Binding-site contacts:
Ligand atom O5 contacts residue VAL38 of chain 1.F at 3.7 Å.
Ligand atom C7 contacts residue TYR63 of chain 1.E at 4.1 Å (hydrophobic).
Ligand atom O6 contacts residue VAL38 of chain 1.F at 3.8 Å.
Ligand atom C1 contacts residue ASN80 of chain 1.E at 1.5 Å.
Ligand atom C6 contacts residue SER179 of chain 1.E at 4.2 Å.
Ligand atom O5 contacts residue ASN80 of chain 1.E at 2.2 Å (h-bond).
Ligand atom C1 contacts residue SER62 of chain 1.E at 4.2 Å.
Ligand atom C2 contacts residue SER62 of chain 1.E at 3.6 Å.
Ligand atom O7 contacts residue VAL79 of chain 1.E at 4.2 Å.
Ligand atom O6 contacts residue PRO178 of chain 1.E at 4.0 Å.
Ligand atom N2 contacts residue GLN78 of chain 1.E at 2.7 Å (h-bond).
Ligand atom C5 contacts residue GLN78 of chain 1.E at 4.0 Å.
Ligand atom C8 contacts residue ILE64 of chain 1.E at 3.7 Å (hydrophobic).
Ligand atom N2 contacts residue ASN80 of chain 1.E at 3.3 Å (h-bond).
Ligand atom C7 contacts residue ASN80 of chain 1.E at 3.7 Å.
Ligand atom C8 contacts residue TYR63 of chain 1.E at 4.1 Å (hydrophobic).
Ligand atom O5 contacts residue ASN37 of chain 1.F at 4.2 Å.
Ligand atom O7 contacts residue ASN80 of chain 1.E at 3.6 Å.
Ligand atom O3 contacts residue SER62 of chain 1.E at 3.1 Å (h-bond).
Ligand atom O7 contacts residue GLN78 of chain 1.E at 3.1 Å (h-bond).
Ligand atom O3 contacts residue ASN80 of chain 1.E at 3.8 Å.
Ligand atom C8 contacts residue PRO61 of chain 1.E at 4.1 Å (hydrophobic).
Ligand atom C4 contacts residue GLN78 of chain 1.E at 4.2 Å.
Ligand atom O7 contacts residue ILE64 of chain 1.E at 3.6 Å.
Ligand atom C5 contacts residue ASN80 of chain 1.E at 3.5 Å.
Ligand atom C3 contacts residue ASN80 of chain 1.E at 3.5 Å.
Ligand atom C8 contacts residue ASN65 of chain 1.E at 3.6 Å.
Ligand atom C7 contacts residue ILE64 of chain 1.E at 4.2 Å (hydrophobic).
Ligand atom O7 contacts residue TYR63 of chain 1.E at 3.4 Å (h-bond).
Ligand atom C8 contacts residue VAL60 of chain 1.E at 4.2 Å (hydrophobic).
Ligand atom C1 contacts residue GLN78 of chain 1.E at 3.2 Å.
Ligand atom O7 contacts residue ASN65 of chain 1.E at 3.8 Å.
Ligand atom O4 contacts residue GLN78 of chain 1.E at 3.8 Å.
Ligand atom O5 contacts residue GLN78 of chain 1.E at 4.2 Å.
Ligand atom C2 contacts residue GLN78 of chain 1.E at 3.5 Å.
Ligand atom C4 contacts residue ASN80 of chain 1.E at 4.2 Å.
Ligand atom C2 contacts residue ASN80 of chain 1.E at 2.4 Å.
Ligand atom C3 contacts residue SER62 of chain 1.E at 4.0 Å.
Ligand atom C8 contacts residue ASN180 of chain 1.E at 3.9 Å.
Ligand atom C7 contacts residue GLN78 of chain 1.E at 3.3 Å.

Sequence of chain 1.F:
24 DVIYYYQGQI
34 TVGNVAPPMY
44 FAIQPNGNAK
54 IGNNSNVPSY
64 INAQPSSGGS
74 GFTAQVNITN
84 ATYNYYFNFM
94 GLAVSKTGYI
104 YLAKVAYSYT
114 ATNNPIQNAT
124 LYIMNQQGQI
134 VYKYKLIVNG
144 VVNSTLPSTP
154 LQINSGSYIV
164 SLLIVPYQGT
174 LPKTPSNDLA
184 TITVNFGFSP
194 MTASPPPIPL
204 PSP

Sequence of chain 1.E:
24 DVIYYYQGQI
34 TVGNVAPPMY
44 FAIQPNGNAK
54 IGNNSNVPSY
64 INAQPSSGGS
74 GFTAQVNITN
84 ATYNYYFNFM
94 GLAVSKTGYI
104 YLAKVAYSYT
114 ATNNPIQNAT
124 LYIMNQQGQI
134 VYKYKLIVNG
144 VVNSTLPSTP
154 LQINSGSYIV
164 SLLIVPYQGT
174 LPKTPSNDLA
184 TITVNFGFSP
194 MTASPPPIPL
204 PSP

The protein below binds the small molecule below.
Small molecule (SMILES): CC(=O)N[C@H]1[C@H](O[C@H]2[C@H](O)[C@@H](NC(C)=O)CO[C@@H]2CO)O[C@H](CO)[C@@H](O[C@H]2O[C@H](CO)[C@@H](O)[C@H](O)[C@@H]2O)[C@@H]1O[C@@H]1O[C@H](CS(=O)(=O)O)[C@@H](O)[C@H](O)[C@H]1O